Binding-site contacts:
Ligand atom C2 contacts residue THR15 of chain 2.B at 4.1 Å.
Ligand atom C1 contacts residue ASP68 of chain 2.A at 3.3 Å.
Ligand atom C contacts residue SER40 of chain 2.B at 3.9 Å.
Ligand atom N contacts residue ILE43 of chain 2.B at 4.4 Å.
Ligand atom C2 contacts residue SER40 of chain 2.B at 3.6 Å.
Ligand atom C3 contacts residue SER40 of chain 2.B at 4.5 Å.
Ligand atom C2 contacts residue ASP68 of chain 2.A at 4.2 Å.
Ligand atom N contacts residue THR15 of chain 2.B at 3.0 Å (h-bond).
Ligand atom C2 contacts residue GLU14 of chain 2.B at 3.5 Å.
Ligand atom O contacts residue GLU75 of chain 2.A at 3.3 Å.
Ligand atom O contacts residue ASP68 of chain 2.A at 2.8 Å (salt-bridge).
Ligand atom O contacts residue SER40 of chain 2.B at 4.1 Å.
Ligand atom C3 contacts residue SER17 of chain 2.B at 4.3 Å.
Ligand atom C4 contacts residue LYS41 of chain 2.B at 3.6 Å.
Ligand atom C2 contacts residue ARG9 of chain 1.A at 4.0 Å.
Ligand atom C3 contacts residue THR15 of chain 2.B at 3.0 Å.
Ligand atom C contacts residue LYS41 of chain 2.B at 3.7 Å.
Ligand atom C contacts residue GLU75 of chain 2.A at 4.4 Å.
Ligand atom C4 contacts residue THR15 of chain 2.B at 3.9 Å.
Ligand atom C3 contacts residue VAL16 of chain 2.B at 3.9 Å (hydrophobic).
Ligand atom C1 contacts residue GLU14 of chain 2.B at 3.8 Å.
Ligand atom N contacts residue VAL16 of chain 2.B at 3.9 Å.
Ligand atom C1 contacts residue LYS41 of chain 2.B at 4.3 Å.
Ligand atom C1 contacts residue SER40 of chain 2.B at 3.0 Å.
Ligand atom N contacts residue SER40 of chain 2.B at 4.1 Å.
Ligand atom C3 contacts residue LYS41 of chain 2.B at 4.1 Å.
Ligand atom N contacts residue GLU14 of chain 2.B at 4.2 Å.
Ligand atom C contacts residue ASP68 of chain 2.A at 3.5 Å.
Ligand atom N contacts residue ARG9 of chain 1.A at 4.3 Å.
Ligand atom O contacts residue LYS41 of chain 2.B at 4.0 Å.

This small molecule binds to this protein.
Small molecule (SMILES): Oc1ccncc1

Sequence of chain 2.B:
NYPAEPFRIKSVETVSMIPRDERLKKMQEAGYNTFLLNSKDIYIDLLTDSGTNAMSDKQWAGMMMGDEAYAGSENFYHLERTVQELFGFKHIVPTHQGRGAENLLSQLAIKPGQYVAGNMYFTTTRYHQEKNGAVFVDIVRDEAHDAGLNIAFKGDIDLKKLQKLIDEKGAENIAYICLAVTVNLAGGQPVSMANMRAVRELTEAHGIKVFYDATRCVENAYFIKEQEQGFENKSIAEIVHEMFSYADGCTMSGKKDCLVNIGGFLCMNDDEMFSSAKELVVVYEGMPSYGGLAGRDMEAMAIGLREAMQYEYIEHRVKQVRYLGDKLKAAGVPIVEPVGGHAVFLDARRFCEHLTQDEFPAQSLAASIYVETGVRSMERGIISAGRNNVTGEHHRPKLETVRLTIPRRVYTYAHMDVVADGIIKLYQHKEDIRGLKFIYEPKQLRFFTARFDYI

Sequence of chain 1.A:
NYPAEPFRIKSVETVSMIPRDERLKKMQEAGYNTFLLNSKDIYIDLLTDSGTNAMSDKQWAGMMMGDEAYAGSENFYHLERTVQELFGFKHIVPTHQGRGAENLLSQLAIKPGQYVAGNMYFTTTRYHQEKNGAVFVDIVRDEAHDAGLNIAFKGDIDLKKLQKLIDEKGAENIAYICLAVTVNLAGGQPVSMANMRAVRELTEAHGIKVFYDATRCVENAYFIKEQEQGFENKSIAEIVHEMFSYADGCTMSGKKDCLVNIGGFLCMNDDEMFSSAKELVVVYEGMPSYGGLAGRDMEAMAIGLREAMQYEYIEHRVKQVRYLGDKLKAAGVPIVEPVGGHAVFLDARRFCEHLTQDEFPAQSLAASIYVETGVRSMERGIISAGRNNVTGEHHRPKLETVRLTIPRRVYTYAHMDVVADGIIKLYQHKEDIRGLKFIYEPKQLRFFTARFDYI

Sequence of chain 2.A:
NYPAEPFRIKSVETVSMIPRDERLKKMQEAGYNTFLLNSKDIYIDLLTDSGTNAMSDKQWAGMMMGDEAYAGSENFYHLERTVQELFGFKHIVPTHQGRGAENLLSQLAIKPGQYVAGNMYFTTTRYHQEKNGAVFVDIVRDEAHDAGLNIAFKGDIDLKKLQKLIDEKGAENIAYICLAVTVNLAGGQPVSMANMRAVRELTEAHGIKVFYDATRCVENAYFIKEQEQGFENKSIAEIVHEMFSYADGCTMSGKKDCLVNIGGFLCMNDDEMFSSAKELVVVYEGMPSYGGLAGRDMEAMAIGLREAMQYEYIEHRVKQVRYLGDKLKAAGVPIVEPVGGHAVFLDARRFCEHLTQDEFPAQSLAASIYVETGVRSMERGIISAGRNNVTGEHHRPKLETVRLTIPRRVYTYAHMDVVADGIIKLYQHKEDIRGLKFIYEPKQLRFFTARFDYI